Binding-site contacts:
Ligand atom N2 contacts residue GLU224 of chain 1.A at 3.8 Å.
Ligand atom O5 contacts residue ASN226 of chain 1.A at 2.5 Å (h-bond).
Ligand atom N2 contacts residue GLN225 of chain 1.A at 4.2 Å.
Ligand atom O6 contacts residue ASN226 of chain 1.A at 4.2 Å.
Ligand atom N2 contacts residue ASN226 of chain 1.A at 3.8 Å.
Ligand atom C8 contacts residue GLU224 of chain 1.A at 3.1 Å.
Ligand atom O7 contacts residue PHE196 of chain 1.A at 3.9 Å.
Ligand atom C6 contacts residue ASN226 of chain 1.A at 4.5 Å.
Ligand atom C2 contacts residue GLU224 of chain 1.A at 4.4 Å.
Ligand atom C8 contacts residue GLN225 of chain 1.A at 4.2 Å.
Ligand atom C7 contacts residue GLU224 of chain 1.A at 3.9 Å.
Ligand atom C1 contacts residue ASN226 of chain 1.A at 2.4 Å.
Ligand atom C2 contacts residue ASN226 of chain 1.A at 3.5 Å.
Ligand atom C5 contacts residue ASN226 of chain 1.A at 3.9 Å.
Ligand atom C1 contacts residue GLU224 of chain 1.A at 3.9 Å.

Sequence of chain 1.A:
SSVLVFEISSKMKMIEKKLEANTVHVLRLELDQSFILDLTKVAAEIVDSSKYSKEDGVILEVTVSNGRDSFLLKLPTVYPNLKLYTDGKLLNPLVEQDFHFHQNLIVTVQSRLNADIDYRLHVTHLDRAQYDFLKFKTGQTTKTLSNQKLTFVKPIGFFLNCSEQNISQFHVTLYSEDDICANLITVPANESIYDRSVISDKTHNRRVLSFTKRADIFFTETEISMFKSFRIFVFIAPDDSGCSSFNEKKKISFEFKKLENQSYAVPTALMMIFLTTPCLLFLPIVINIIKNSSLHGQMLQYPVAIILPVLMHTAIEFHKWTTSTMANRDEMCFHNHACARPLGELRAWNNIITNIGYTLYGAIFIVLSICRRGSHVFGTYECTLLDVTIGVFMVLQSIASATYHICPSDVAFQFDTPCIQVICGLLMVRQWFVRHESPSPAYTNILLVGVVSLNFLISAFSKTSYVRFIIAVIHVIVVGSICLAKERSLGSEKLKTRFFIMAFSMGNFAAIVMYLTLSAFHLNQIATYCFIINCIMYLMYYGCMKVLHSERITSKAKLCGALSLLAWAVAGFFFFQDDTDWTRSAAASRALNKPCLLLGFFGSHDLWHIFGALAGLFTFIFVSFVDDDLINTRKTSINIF

The small molecule below binds the protein below.
Small molecule (SMILES): CC(=O)N[C@@H]1[C@@H](O)[C@H](O)[C@@H](CO)O[C@H]1O